Binding-site contacts:
Ligand atom C02 contacts residue LEU264 of chain 1.A at 4.1 Å (hydrophobic).
Ligand atom N06 contacts residue GLU246 of chain 1.A at 3.2 Å.
Ligand atom BR01 contacts residue PHE263 of chain 1.A at 3.7 Å.
Ligand atom C03 contacts residue ARG265 of chain 1.A at 4.3 Å.
Ligand atom C03 contacts residue GLY261 of chain 1.A at 4.5 Å.
Ligand atom N04 contacts residue ARG265 of chain 1.A at 4.3 Å.
Ligand atom C05 contacts residue SER330 of chain 1.A at 3.5 Å.
Ligand atom N06 contacts residue ALA262 of chain 1.A at 3.9 Å.
Ligand atom N04 contacts residue LEU264 of chain 1.A at 3.9 Å.
Ligand atom C05 contacts residue GLY261 of chain 1.A at 4.3 Å.
Ligand atom C05 contacts residue GLU246 of chain 1.A at 3.2 Å.
Ligand atom C03 contacts residue ALA262 of chain 1.A at 3.3 Å (hydrophobic).
Ligand atom BR01 contacts residue GLU246 of chain 1.A at 4.0 Å.
Ligand atom BR01 contacts residue ARG250 of chain 1.A at 4.0 Å.
Ligand atom N04 contacts residue GLU246 of chain 1.A at 4.1 Å.
Ligand atom C03 contacts residue LEU264 of chain 1.A at 3.1 Å (hydrophobic).
Ligand atom C02 contacts residue ALA262 of chain 1.A at 3.7 Å (hydrophobic).
Ligand atom BR01 contacts residue LEU264 of chain 1.A at 4.1 Å.
Ligand atom C05 contacts residue ALA262 of chain 1.A at 3.8 Å (hydrophobic).
Ligand atom C02 contacts residue PHE263 of chain 1.A at 4.1 Å (hydrophobic).
Ligand atom N04 contacts residue TYR301 of chain 1.A at 3.3 Å (h-bond).
Ligand atom C03 contacts residue PHE263 of chain 1.A at 3.6 Å (hydrophobic).
Ligand atom BR01 contacts residue GLY261 of chain 1.A at 4.1 Å.
Ligand atom N04 contacts residue PHE263 of chain 1.A at 4.4 Å.
Ligand atom C02 contacts residue GLU246 of chain 1.A at 3.8 Å.
Ligand atom C02 contacts residue GLY261 of chain 1.A at 3.8 Å.
Ligand atom N06 contacts residue GLY261 of chain 1.A at 3.7 Å.
Ligand atom C03 contacts residue TYR301 of chain 1.A at 3.8 Å (hydrophobic).
Ligand atom N04 contacts residue SER330 of chain 1.A at 3.8 Å.
Ligand atom N06 contacts residue TYR301 of chain 1.A at 3.8 Å.
Ligand atom C02 contacts residue TYR301 of chain 1.A at 4.1 Å (hydrophobic).
Ligand atom C05 contacts residue TYR301 of chain 1.A at 3.3 Å (hydrophobic).
Ligand atom N04 contacts residue ALA262 of chain 1.A at 3.5 Å.

This small molecule binds to this protein.
Small molecule (SMILES): Brc1c[nH]cn1

Sequence of chain 1.A:
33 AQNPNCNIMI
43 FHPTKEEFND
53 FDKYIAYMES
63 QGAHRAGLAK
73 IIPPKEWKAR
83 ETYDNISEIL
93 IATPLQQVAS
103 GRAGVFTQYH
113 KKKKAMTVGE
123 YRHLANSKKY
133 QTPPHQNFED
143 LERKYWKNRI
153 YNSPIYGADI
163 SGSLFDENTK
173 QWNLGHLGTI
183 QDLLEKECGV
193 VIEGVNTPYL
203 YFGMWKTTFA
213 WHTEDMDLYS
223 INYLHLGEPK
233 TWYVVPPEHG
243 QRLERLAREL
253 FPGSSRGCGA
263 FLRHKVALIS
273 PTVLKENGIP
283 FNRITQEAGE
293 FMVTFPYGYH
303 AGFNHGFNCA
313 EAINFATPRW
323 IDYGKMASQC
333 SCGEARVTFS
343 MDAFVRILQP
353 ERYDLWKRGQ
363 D